Binding-site contacts:
Ligand atom C7 contacts residue PRO2248 of chain 1.B at 4.2 Å (hydrophobic).
Ligand atom C4 contacts residue ASN2250 of chain 1.B at 4.2 Å.
Ligand atom C1 contacts residue PRO2248 of chain 1.B at 4.2 Å (hydrophobic).
Ligand atom C3 contacts residue ASN2250 of chain 1.B at 3.8 Å.
Ligand atom O7 contacts residue ASN2250 of chain 1.B at 4.2 Å.
Ligand atom C2 contacts residue PRO2248 of chain 1.B at 4.3 Å (hydrophobic).
Ligand atom C2 contacts residue ASN2250 of chain 1.B at 2.4 Å.
Ligand atom C1 contacts residue ASN2250 of chain 1.B at 1.4 Å.
Ligand atom C7 contacts residue ASN2250 of chain 1.B at 3.7 Å.
Ligand atom O5 contacts residue ASN2250 of chain 1.B at 2.4 Å (h-bond).
Ligand atom N2 contacts residue ASN2250 of chain 1.B at 2.9 Å (h-bond).
Ligand atom C8 contacts residue PRO2248 of chain 1.B at 3.9 Å (hydrophobic).
Ligand atom C5 contacts residue ASN2250 of chain 1.B at 3.7 Å.
Ligand atom N2 contacts residue PRO2248 of chain 1.B at 3.4 Å (h-bond).

Sequence of chain 1.B:
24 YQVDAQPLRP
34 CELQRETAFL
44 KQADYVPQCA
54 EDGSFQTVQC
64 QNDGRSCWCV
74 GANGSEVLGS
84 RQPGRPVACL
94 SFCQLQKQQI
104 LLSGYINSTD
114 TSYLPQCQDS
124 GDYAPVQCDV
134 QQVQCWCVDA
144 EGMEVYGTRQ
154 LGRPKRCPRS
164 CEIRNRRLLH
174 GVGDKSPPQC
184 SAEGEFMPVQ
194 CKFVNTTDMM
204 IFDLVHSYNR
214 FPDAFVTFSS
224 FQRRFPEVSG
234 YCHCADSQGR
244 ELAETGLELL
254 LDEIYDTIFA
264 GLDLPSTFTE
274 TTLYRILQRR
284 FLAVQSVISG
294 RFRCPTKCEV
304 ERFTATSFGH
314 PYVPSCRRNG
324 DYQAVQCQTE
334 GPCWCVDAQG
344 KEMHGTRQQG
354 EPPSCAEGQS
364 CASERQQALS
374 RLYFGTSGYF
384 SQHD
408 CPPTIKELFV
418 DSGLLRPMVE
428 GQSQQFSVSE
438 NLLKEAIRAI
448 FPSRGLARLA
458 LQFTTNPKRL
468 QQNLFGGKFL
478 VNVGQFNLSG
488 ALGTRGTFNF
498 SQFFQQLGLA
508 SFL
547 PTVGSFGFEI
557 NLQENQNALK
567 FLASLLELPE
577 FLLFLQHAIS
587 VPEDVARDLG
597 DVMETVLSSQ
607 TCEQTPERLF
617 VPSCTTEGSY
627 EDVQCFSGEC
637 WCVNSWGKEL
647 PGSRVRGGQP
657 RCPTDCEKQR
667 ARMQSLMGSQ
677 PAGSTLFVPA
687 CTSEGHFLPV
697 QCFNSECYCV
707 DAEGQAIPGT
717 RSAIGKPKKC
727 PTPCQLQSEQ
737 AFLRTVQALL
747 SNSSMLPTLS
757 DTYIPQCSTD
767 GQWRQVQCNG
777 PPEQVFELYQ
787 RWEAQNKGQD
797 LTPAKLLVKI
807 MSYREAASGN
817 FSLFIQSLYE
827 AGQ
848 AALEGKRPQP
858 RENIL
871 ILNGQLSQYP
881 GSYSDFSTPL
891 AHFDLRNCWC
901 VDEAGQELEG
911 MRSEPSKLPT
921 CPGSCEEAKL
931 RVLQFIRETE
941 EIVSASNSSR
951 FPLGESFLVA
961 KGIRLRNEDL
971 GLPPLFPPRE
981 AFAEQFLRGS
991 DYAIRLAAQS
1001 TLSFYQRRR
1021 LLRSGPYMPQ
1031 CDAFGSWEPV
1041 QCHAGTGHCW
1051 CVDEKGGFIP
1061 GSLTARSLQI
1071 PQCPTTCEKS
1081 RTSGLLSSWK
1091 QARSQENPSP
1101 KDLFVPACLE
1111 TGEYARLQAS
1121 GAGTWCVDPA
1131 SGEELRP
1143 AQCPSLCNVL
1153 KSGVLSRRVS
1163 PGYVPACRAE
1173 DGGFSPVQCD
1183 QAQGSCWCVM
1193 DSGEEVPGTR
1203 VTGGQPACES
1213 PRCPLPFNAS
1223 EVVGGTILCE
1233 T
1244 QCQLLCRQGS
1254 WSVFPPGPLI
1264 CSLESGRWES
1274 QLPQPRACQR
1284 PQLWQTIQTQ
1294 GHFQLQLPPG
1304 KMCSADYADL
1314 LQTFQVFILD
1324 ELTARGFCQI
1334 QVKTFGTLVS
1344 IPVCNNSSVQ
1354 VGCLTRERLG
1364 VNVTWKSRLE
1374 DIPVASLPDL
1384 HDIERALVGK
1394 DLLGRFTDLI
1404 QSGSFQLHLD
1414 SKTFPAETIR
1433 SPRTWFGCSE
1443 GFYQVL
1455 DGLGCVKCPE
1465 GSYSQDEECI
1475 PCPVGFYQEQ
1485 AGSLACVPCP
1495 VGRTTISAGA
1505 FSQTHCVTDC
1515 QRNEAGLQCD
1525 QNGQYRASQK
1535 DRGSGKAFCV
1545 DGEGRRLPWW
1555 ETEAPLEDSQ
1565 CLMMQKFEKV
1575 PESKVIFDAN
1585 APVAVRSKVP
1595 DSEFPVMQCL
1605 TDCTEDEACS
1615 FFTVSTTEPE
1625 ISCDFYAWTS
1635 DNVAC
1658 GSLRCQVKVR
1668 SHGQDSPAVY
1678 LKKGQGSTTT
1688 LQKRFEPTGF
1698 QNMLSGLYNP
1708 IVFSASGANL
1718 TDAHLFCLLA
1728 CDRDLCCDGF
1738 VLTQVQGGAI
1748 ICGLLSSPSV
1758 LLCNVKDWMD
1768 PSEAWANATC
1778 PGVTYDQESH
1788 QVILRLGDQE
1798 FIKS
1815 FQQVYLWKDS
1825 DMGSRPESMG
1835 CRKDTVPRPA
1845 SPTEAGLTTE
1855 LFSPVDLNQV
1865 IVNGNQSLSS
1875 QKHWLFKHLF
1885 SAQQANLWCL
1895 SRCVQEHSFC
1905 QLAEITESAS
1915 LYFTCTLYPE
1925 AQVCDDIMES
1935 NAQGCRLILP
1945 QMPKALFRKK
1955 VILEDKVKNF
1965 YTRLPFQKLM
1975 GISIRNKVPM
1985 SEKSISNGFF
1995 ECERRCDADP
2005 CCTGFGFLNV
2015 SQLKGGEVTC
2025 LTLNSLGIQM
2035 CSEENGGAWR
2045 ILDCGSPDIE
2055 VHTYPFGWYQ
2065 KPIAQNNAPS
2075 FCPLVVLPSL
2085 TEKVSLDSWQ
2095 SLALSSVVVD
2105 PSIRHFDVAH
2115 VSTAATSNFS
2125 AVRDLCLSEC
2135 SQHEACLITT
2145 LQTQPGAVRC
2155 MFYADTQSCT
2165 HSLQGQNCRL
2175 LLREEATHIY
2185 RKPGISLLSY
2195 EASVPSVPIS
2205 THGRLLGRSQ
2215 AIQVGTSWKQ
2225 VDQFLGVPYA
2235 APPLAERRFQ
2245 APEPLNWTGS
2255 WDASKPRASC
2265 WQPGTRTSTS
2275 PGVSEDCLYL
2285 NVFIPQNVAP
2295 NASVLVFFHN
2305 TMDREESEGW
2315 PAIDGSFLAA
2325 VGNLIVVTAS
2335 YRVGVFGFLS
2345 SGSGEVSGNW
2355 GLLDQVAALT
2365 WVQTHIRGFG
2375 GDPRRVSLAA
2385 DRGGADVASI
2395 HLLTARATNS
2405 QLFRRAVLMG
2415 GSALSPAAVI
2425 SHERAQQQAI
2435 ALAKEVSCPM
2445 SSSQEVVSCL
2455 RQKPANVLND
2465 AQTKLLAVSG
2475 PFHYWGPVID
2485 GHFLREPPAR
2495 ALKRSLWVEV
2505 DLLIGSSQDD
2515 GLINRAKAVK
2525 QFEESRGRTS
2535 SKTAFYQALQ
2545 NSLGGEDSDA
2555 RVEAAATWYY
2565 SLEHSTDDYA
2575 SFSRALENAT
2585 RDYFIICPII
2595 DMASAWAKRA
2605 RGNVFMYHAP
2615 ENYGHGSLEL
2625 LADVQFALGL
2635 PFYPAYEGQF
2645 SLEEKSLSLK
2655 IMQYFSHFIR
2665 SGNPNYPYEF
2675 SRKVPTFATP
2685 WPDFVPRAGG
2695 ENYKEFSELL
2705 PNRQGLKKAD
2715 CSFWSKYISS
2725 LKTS

A protein and the small-molecule ligand that binds it are described below.
Small molecule (SMILES): CC(=O)N[C@@H]1[C@@H](O)[C@H](O)[C@@H](CO)O[C@H]1O